Sequence of chain 1.C:
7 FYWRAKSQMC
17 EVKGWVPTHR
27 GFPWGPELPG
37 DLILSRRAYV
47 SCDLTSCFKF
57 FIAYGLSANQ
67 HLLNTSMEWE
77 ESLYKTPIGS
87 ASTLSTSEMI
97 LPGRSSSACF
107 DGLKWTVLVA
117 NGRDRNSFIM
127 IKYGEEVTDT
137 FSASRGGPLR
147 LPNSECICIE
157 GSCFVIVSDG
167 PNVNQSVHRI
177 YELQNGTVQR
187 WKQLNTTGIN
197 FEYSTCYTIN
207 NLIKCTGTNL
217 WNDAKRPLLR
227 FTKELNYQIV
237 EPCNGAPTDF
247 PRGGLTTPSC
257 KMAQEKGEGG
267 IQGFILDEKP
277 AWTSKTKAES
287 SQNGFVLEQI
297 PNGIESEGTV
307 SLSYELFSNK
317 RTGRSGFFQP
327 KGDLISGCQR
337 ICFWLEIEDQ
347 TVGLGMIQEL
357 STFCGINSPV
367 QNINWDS

Binding-site contacts:
Ligand atom O4 contacts residue VAL236 of chain 1.C at 4.5 Å.
Ligand atom O5 contacts residue ASN191 of chain 1.C at 2.4 Å (h-bond).
Ligand atom C8 contacts residue ASN191 of chain 1.C at 4.3 Å.
Ligand atom C6 contacts residue THR192 of chain 1.C at 4.2 Å.
Ligand atom C7 contacts residue ASN191 of chain 1.C at 3.3 Å.
Ligand atom O7 contacts residue ASN191 of chain 1.C at 3.5 Å (h-bond).
Ligand atom C4 contacts residue ASN191 of chain 1.C at 4.2 Å.
Ligand atom C6 contacts residue THR193 of chain 1.C at 3.5 Å.
Ligand atom C6 contacts residue ILE235 of chain 1.C at 4.0 Å (hydrophobic).
Ligand atom C2 contacts residue THR193 of chain 1.C at 4.5 Å.
Ligand atom C3 contacts residue ILE235 of chain 1.C at 4.5 Å (hydrophobic).
Ligand atom C2 contacts residue ASN191 of chain 1.C at 2.4 Å.
Ligand atom C6 contacts residue ILE195 of chain 1.C at 3.8 Å (hydrophobic).
Ligand atom C1 contacts residue THR193 of chain 1.C at 3.3 Å.
Ligand atom O5 contacts residue THR193 of chain 1.C at 4.2 Å.
Ligand atom C5 contacts residue THR193 of chain 1.C at 3.0 Å.
Ligand atom C5 contacts residue ASN191 of chain 1.C at 4.2 Å.
Ligand atom N2 contacts residue ASN191 of chain 1.C at 2.9 Å (h-bond).
Ligand atom C3 contacts residue ASN191 of chain 1.C at 3.8 Å.
Ligand atom C6 contacts residue THR193 of chain 1.C at 4.4 Å.
Ligand atom C6 contacts residue ASN191 of chain 1.C at 3.9 Å.
Ligand atom O5 contacts residue THR193 of chain 1.C at 3.1 Å (h-bond).
Ligand atom C4 contacts residue THR193 of chain 1.C at 4.3 Å.
Ligand atom C1 contacts residue ASN191 of chain 1.C at 1.4 Å.
Ligand atom C5 contacts residue ASN191 of chain 1.C at 3.6 Å.
Ligand atom O4 contacts residue ILE235 of chain 1.C at 2.9 Å (h-bond).
Ligand atom C5 contacts residue THR193 of chain 1.C at 4.5 Å.
Ligand atom C4 contacts residue ILE235 of chain 1.C at 3.9 Å (hydrophobic).
Ligand atom O3 contacts residue ILE235 of chain 1.C at 3.7 Å.

This protein binds this small molecule.
Small molecule (SMILES): CC(=O)N[C@H]1[C@H](O[C@H]2[C@H](O[C@H]3O[C@@H](C)[C@@H](O)[C@@H](O)[C@@H]3O)[C@@H](NC(C)=O)CO[C@@H]2CO[C@@H]2O[C@@H](C)[C@@H](O)[C@@H](O)[C@@H]2O)O[C@H](CO)[C@@H](O)[C@@H]1O